Sequence of chain 1.A:
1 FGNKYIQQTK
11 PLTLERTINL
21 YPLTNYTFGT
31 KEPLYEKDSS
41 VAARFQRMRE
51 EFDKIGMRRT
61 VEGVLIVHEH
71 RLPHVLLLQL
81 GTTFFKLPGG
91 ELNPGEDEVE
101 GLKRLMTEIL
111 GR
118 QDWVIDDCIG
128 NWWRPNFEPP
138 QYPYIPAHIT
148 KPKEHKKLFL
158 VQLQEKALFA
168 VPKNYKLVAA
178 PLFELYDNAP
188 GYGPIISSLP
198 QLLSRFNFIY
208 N

Binding-site contacts:
Ligand atom O2G contacts residue LYS153 of chain 1.A at 3.2 Å (salt-bridge).
Ligand atom N1A contacts residue PHE84 of chain 1.A at 3.8 Å.
Ligand atom O1B contacts residue PRO136 of chain 1.A at 3.7 Å.
Ligand atom O2G contacts residue ILE192 of chain 1.A at 4.2 Å.
Ligand atom O1G contacts residue GLN138 of chain 1.A at 3.5 Å (h-bond).
Ligand atom C8A contacts residue PHE84 of chain 1.A at 3.6 Å (hydrophobic).
Ligand atom O1B contacts residue ARG131 of chain 1.A at 3.1 Å (salt-bridge).
Ligand atom N3A contacts residue PHE84 of chain 1.A at 3.5 Å.
Ligand atom PG contacts residue ARG131 of chain 1.A at 4.2 Å.
Ligand atom PB contacts residue PRO136 of chain 1.A at 4.5 Å.
Ligand atom C4A contacts residue PHE84 of chain 1.A at 3.3 Å (hydrophobic).
Ligand atom C2A contacts residue PHE84 of chain 1.A at 3.6 Å (hydrophobic).
Ligand atom PG contacts residue GLN138 of chain 1.A at 3.4 Å.
Ligand atom O2B contacts residue ARG44 of chain 1.A at 3.4 Å (salt-bridge).
Ligand atom PB contacts residue ARG44 of chain 1.A at 3.5 Å.
Ligand atom O3A contacts residue GLN138 of chain 1.A at 4.2 Å.
Ligand atom O3B contacts residue GLN138 of chain 1.A at 3.6 Å (h-bond).
Ligand atom O3A contacts residue PRO136 of chain 1.A at 3.8 Å.
Ligand atom C5A contacts residue PHE84 of chain 1.A at 3.3 Å (hydrophobic).
Ligand atom N9A contacts residue PHE84 of chain 1.A at 3.5 Å.
Ligand atom O1B contacts residue ARG44 of chain 1.A at 2.7 Å (salt-bridge).
Ligand atom O1D contacts residue LYS153 of chain 1.A at 3.8 Å.
Ligand atom O1B contacts residue GLN138 of chain 1.A at 3.6 Å.
Ligand atom O3B contacts residue ARG44 of chain 1.A at 4.2 Å.
Ligand atom PB contacts residue GLN138 of chain 1.A at 4.1 Å.
Ligand atom N7A contacts residue PHE84 of chain 1.A at 3.5 Å.
Ligand atom O1G contacts residue ARG131 of chain 1.A at 3.0 Å (salt-bridge).
Ligand atom PG contacts residue LYS153 of chain 1.A at 3.8 Å.
Ligand atom O2D contacts residue LYS86 of chain 1.A at 4.4 Å.
Ligand atom PG contacts residue ARG44 of chain 1.A at 4.3 Å.
Ligand atom O1G contacts residue ARG44 of chain 1.A at 3.2 Å (salt-bridge).
Ligand atom O1G contacts residue LYS153 of chain 1.A at 3.5 Å (salt-bridge).
Ligand atom C6A contacts residue PHE84 of chain 1.A at 3.8 Å (hydrophobic).
Ligand atom N6A contacts residue PHE84 of chain 1.A at 3.9 Å.
Ligand atom O2G contacts residue GLN138 of chain 1.A at 2.8 Å (h-bond).
Ligand atom O2D contacts residue PHE84 of chain 1.A at 4.1 Å.

The small molecule below binds the protein below.
Small molecule (SMILES): Nc1ncnc2c1ncn2[C@@H]1O[C@H](CO[P](=O)(O)O[P](=O)(O)O[P](=O)(O)O[P](=O)(O)OC[C@H]2O[C@@H](n3cnc4c(N)ncnc43)[C@H](O)[C@@H]2O)[C@@H](O)[C@H]1O